This protein binds this small molecule.
Small molecule (SMILES): CC(=O)N[C@@H]1[C@@H](O)[C@H](O)[C@@H](CO)O[C@H]1O

Sequence of chain 1.C:
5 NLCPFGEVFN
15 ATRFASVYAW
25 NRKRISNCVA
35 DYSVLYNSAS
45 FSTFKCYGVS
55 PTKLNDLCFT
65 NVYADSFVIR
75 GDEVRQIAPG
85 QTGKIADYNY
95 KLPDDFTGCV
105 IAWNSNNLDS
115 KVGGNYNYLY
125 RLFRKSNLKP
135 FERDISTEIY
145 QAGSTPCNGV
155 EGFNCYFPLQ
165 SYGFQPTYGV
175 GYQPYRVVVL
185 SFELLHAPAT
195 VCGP

Binding-site contacts:
Ligand atom C4 contacts residue ASN14 of chain 1.C at 4.2 Å.
Ligand atom C8 contacts residue GLY10 of chain 1.C at 4.1 Å.
Ligand atom C5 contacts residue ASN14 of chain 1.C at 3.6 Å.
Ligand atom N2 contacts residue ASN14 of chain 1.C at 3.1 Å (h-bond).
Ligand atom C7 contacts residue GLY10 of chain 1.C at 3.9 Å.
Ligand atom O7 contacts residue ASN14 of chain 1.C at 4.1 Å.
Ligand atom O7 contacts residue PHE9 of chain 1.C at 4.4 Å.
Ligand atom C8 contacts residue PHE13 of chain 1.C at 3.9 Å (hydrophobic).
Ligand atom O5 contacts residue ASN14 of chain 1.C at 2.3 Å (h-bond).
Ligand atom C8 contacts residue PHE9 of chain 1.C at 4.1 Å (hydrophobic).
Ligand atom C3 contacts residue ASN14 of chain 1.C at 3.8 Å.
Ligand atom C2 contacts residue ASN14 of chain 1.C at 2.5 Å.
Ligand atom C8 contacts residue LEU39 of chain 1.C at 3.6 Å (hydrophobic).
Ligand atom O7 contacts residue GLY10 of chain 1.C at 3.4 Å.
Ligand atom C7 contacts residue ASN14 of chain 1.C at 3.8 Å.
Ligand atom C1 contacts residue ASN14 of chain 1.C at 1.4 Å.